Sequence of chain 1.E:
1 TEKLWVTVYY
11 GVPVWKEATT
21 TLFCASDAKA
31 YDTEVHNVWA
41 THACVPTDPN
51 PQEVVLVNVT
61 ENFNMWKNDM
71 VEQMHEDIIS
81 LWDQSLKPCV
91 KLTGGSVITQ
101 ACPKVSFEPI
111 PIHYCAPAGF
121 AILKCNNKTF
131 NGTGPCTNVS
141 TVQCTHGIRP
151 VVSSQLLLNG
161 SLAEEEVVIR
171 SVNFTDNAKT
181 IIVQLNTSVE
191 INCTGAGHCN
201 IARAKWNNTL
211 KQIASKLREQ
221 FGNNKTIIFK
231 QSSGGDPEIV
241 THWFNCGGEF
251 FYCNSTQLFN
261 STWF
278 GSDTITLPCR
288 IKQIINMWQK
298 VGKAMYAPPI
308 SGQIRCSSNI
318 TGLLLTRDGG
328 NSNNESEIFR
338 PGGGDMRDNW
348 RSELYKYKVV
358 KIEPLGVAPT

Binding-site contacts:
Ligand atom N2 contacts residue SER188 of chain 1.E at 4.0 Å.
Ligand atom C8 contacts residue ASN316 of chain 1.E at 4.3 Å.
Ligand atom N2 contacts residue ASN316 of chain 1.E at 3.0 Å (h-bond).
Ligand atom O7 contacts residue ASN316 of chain 1.E at 4.5 Å.
Ligand atom O7 contacts residue SER188 of chain 1.E at 3.5 Å (h-bond).
Ligand atom O6 contacts residue ASN159 of chain 1.E at 3.6 Å.
Ligand atom C5 contacts residue ASN316 of chain 1.E at 3.6 Å.
Ligand atom C7 contacts residue SER188 of chain 1.E at 3.8 Å.
Ligand atom O5 contacts residue ASN316 of chain 1.E at 2.4 Å (h-bond).
Ligand atom C1 contacts residue ASN316 of chain 1.E at 1.4 Å.
Ligand atom O6 contacts residue NAG1 of chain 1.U at 3.0 Å (h-bond).
Ligand atom C3 contacts residue ASN316 of chain 1.E at 3.9 Å.
Ligand atom C6 contacts residue NAG1 of chain 1.U at 3.3 Å.
Ligand atom C1 contacts residue SER188 of chain 1.E at 4.3 Å.
Ligand atom C4 contacts residue ASN316 of chain 1.E at 4.3 Å.
Ligand atom C7 contacts residue ASN316 of chain 1.E at 3.8 Å.
Ligand atom C2 contacts residue ASN316 of chain 1.E at 2.7 Å.
Ligand atom C8 contacts residue GLU190 of chain 1.E at 3.5 Å.

The protein below binds the small molecule below.
Small molecule (SMILES): CC(=O)N[C@@H]1[C@@H](O)[C@H](O)[C@@H](CO)O[C@H]1O